Sequence of chain 1.C:
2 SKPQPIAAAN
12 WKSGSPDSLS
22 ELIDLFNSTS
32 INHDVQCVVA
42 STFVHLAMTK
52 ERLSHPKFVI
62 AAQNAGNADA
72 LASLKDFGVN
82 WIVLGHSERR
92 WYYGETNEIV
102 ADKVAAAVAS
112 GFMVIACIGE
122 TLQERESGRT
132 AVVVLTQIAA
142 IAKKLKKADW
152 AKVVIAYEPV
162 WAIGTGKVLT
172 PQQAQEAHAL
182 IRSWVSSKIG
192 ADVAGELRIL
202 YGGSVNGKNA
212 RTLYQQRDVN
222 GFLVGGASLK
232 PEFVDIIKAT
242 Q

The small molecule below binds the protein below.
Small molecule (SMILES): O=C(O)COP(=O)(O)O

Binding-site contacts:
Ligand atom C1 contacts residue LYS13 of chain 1.C at 3.8 Å.
Ligand atom C1 contacts residue ILE164 of chain 1.C at 4.0 Å (hydrophobic).
Ligand atom O2P contacts residue ILE164 of chain 1.C at 3.3 Å.
Ligand atom O2P contacts residue GLY165 of chain 1.C at 2.8 Å (h-bond).
Ligand atom C2 contacts residue GLY226 of chain 1.C at 3.5 Å.
Ligand atom P contacts residue SER205 of chain 1.C at 3.8 Å.
Ligand atom C1 contacts residue ASN11 of chain 1.C at 3.8 Å.
Ligand atom O2P contacts residue ALA163 of chain 1.C at 3.5 Å (h-bond).
Ligand atom C2 contacts residue ILE164 of chain 1.C at 3.9 Å (hydrophobic).
Ligand atom P contacts residue GLY227 of chain 1.C at 3.8 Å.
Ligand atom O1 contacts residue LYS13 of chain 1.C at 2.8 Å (salt-bridge).
Ligand atom O1P contacts residue LYS13 of chain 1.C at 3.4 Å (salt-bridge).
Ligand atom O3P contacts residue GLY226 of chain 1.C at 3.6 Å.
Ligand atom O3P contacts residue GLY165 of chain 1.C at 3.7 Å.
Ligand atom C1 contacts residue GLU159 of chain 1.C at 3.5 Å.
Ligand atom O2 contacts residue ASN11 of chain 1.C at 3.7 Å.
Ligand atom C2 contacts residue GLU159 of chain 1.C at 3.6 Å.
Ligand atom P contacts residue GLY226 of chain 1.C at 3.5 Å.
Ligand atom O1 contacts residue ASN11 of chain 1.C at 3.0 Å (h-bond).
Ligand atom O1P contacts residue GLY226 of chain 1.C at 3.3 Å (h-bond).
Ligand atom O2P contacts residue SER205 of chain 1.C at 2.8 Å (h-bond).
Ligand atom P contacts residue GLY165 of chain 1.C at 3.7 Å.
Ligand atom O2 contacts residue HIS87 of chain 1.C at 2.7 Å (h-bond).
Ligand atom O2P contacts residue GLY204 of chain 1.C at 3.7 Å.
Ligand atom O1 contacts residue GLY226 of chain 1.C at 3.9 Å.
Ligand atom C2 contacts residue LEU224 of chain 1.C at 4.0 Å (hydrophobic).
Ligand atom O1 contacts residue ILE164 of chain 1.C at 4.0 Å.
Ligand atom O2 contacts residue LEU224 of chain 1.C at 3.8 Å.
Ligand atom O3P contacts residue GLY227 of chain 1.C at 2.8 Å (h-bond).
Ligand atom O4P contacts residue VAL225 of chain 1.C at 3.8 Å.
Ligand atom O4P contacts residue SER205 of chain 1.C at 3.5 Å (h-bond).
Ligand atom C1 contacts residue GLY226 of chain 1.C at 4.0 Å.
Ligand atom O4P contacts residue GLY227 of chain 1.C at 3.7 Å.
Ligand atom O1P contacts residue GLY227 of chain 1.C at 4.2 Å.
Ligand atom C1 contacts residue HIS87 of chain 1.C at 3.4 Å.
Ligand atom O1P contacts residue ILE164 of chain 1.C at 3.7 Å.
Ligand atom O4P contacts residue VAL206 of chain 1.C at 4.2 Å.
Ligand atom O4P contacts residue GLY226 of chain 1.C at 2.8 Å (h-bond).
Ligand atom O2 contacts residue GLU159 of chain 1.C at 2.6 Å (salt-bridge).
Ligand atom O1 contacts residue HIS87 of chain 1.C at 3.3 Å (h-bond).